Binding-site contacts:
Ligand atom C6 contacts residue GLU359 of chain 3.A at 3.9 Å.
Ligand atom C6 contacts residue ASP392 of chain 3.A at 3.7 Å.
Ligand atom O6 contacts residue MET391 of chain 3.A at 3.6 Å.
Ligand atom C2 contacts residue ASN371 of chain 3.A at 2.3 Å.
Ligand atom C4 contacts residue SER357 of chain 3.A at 4.1 Å.
Ligand atom C2 contacts residue SER357 of chain 3.A at 3.8 Å.
Ligand atom O7 contacts residue ASN371 of chain 3.A at 3.9 Å.
Ligand atom C4 contacts residue ASN371 of chain 3.A at 4.2 Å.
Ligand atom O5 contacts residue GLU359 of chain 3.A at 3.2 Å (salt-bridge).
Ligand atom C5 contacts residue ASN371 of chain 3.A at 3.6 Å.
Ligand atom C1 contacts residue ILE358 of chain 3.A at 4.3 Å (hydrophobic).
Ligand atom C8 contacts residue ASP392 of chain 3.A at 3.9 Å.
Ligand atom N2 contacts residue SER357 of chain 3.A at 4.0 Å.
Ligand atom O5 contacts residue SER357 of chain 3.A at 3.5 Å (h-bond).
Ligand atom C7 contacts residue SER357 of chain 3.A at 3.7 Å.
Ligand atom O6 contacts residue GLU359 of chain 3.A at 3.1 Å (salt-bridge).
Ligand atom O5 contacts residue ASN371 of chain 3.A at 2.4 Å (h-bond).
Ligand atom O6 contacts residue ILE358 of chain 3.A at 4.0 Å.
Ligand atom C5 contacts residue SER357 of chain 3.A at 4.1 Å.
Ligand atom N2 contacts residue ASP392 of chain 3.A at 3.0 Å (salt-bridge).
Ligand atom N2 contacts residue ASN371 of chain 3.A at 2.8 Å (h-bond).
Ligand atom O7 contacts residue SER357 of chain 3.A at 3.3 Å (h-bond).
Ligand atom O6 contacts residue ASP392 of chain 3.A at 3.9 Å.
Ligand atom C5 contacts residue GLU359 of chain 3.A at 4.0 Å.
Ligand atom C1 contacts residue ASP392 of chain 3.A at 4.0 Å.
Ligand atom C7 contacts residue ASP392 of chain 3.A at 3.9 Å.
Ligand atom C5 contacts residue ILE358 of chain 3.A at 4.4 Å (hydrophobic).
Ligand atom O5 contacts residue ILE358 of chain 3.A at 3.5 Å.
Ligand atom C6 contacts residue ILE358 of chain 3.A at 4.1 Å (hydrophobic).
Ligand atom C2 contacts residue ASP392 of chain 3.A at 3.8 Å.
Ligand atom C6 contacts residue SER357 of chain 3.A at 4.2 Å.
Ligand atom C1 contacts residue ASN371 of chain 3.A at 1.4 Å.
Ligand atom C8 contacts residue MET391 of chain 3.A at 3.3 Å (hydrophobic).
Ligand atom C1 contacts residue GLU359 of chain 3.A at 4.0 Å.
Ligand atom C8 contacts residue ASN371 of chain 3.A at 4.5 Å.
Ligand atom C1 contacts residue SER357 of chain 3.A at 4.0 Å.
Ligand atom C3 contacts residue ASN371 of chain 3.A at 3.7 Å.
Ligand atom C3 contacts residue ASP392 of chain 3.A at 3.8 Å.
Ligand atom C7 contacts residue ASN371 of chain 3.A at 3.5 Å.

Sequence of chain 3.A:
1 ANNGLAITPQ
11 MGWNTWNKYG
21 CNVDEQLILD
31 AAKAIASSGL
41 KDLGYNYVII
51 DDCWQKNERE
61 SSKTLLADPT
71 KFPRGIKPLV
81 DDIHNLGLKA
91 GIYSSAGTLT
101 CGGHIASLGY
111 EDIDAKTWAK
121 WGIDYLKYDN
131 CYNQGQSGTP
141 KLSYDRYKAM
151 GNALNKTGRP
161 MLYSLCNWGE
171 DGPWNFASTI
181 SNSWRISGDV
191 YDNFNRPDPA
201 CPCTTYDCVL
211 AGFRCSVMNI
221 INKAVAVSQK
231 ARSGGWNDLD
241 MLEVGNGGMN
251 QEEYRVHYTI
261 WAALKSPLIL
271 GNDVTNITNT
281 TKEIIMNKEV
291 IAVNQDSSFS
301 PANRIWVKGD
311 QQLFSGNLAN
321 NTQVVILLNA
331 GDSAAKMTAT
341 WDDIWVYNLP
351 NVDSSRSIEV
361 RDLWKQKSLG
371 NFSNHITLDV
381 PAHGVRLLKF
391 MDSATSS

This small molecule binds to this protein.
Small molecule (SMILES): CC(=O)N[C@H]1[C@H](O[C@H]2[C@H](O)[C@@H](NC(C)=O)CO[C@@H]2CO)O[C@H](CO)[C@@H](O[C@@H]2O[C@H](CO)[C@@H](O)[C@H](O)[C@@H]2O)[C@@H]1O